Binding-site contacts:
Ligand atom O2A contacts residue GLY202 of chain 1.A at 3.3 Å.
Ligand atom O3G contacts residue CA1 of chain 1.G at 2.5 Å.
Ligand atom O3G contacts residue HIS203 of chain 1.A at 3.8 Å.
Ligand atom O1A contacts residue HIS203 of chain 1.A at 2.9 Å (h-bond).
Ligand atom O1G contacts residue HIS203 of chain 1.A at 3.6 Å.
Ligand atom O1B contacts residue GLY194 of chain 1.A at 3.8 Å.
Ligand atom O1A contacts residue CA1 of chain 1.H at 2.4 Å.
Ligand atom O1A contacts residue GLY202 of chain 1.A at 4.0 Å.
Ligand atom PA contacts residue HIS203 of chain 1.A at 3.5 Å.
Ligand atom PG contacts residue CA1 of chain 1.G at 3.5 Å.
Ligand atom PB contacts residue GLY194 of chain 1.A at 3.7 Å.
Ligand atom PA contacts residue GLY202 of chain 1.A at 4.1 Å.
Ligand atom PB contacts residue ARG197 of chain 1.A at 4.1 Å.
Ligand atom O3G contacts residue CA1 of chain 1.H at 2.3 Å.
Ligand atom O3A contacts residue LYS199 of chain 1.A at 4.1 Å.
Ligand atom O1G contacts residue CA1 of chain 1.G at 3.9 Å.
Ligand atom C4' contacts residue LYS199 of chain 1.A at 3.8 Å.
Ligand atom PB contacts residue CA1 of chain 1.H at 3.4 Å.
Ligand atom C5' contacts residue EDO1 of chain 1.L at 3.1 Å.
Ligand atom O2B contacts residue ASP206 of chain 1.A at 3.5 Å (salt-bridge).
Ligand atom O2A contacts residue GLN201 of chain 1.A at 3.9 Å.
Ligand atom O5' contacts residue HIS203 of chain 1.A at 2.9 Å (h-bond).
Ligand atom O2B contacts residue GLY194 of chain 1.A at 2.8 Å (h-bond).
Ligand atom O3A contacts residue CA1 of chain 1.H at 3.8 Å.
Ligand atom O2B contacts residue CA1 of chain 1.H at 2.2 Å.
Ligand atom PA contacts residue CA1 of chain 1.H at 3.6 Å.
Ligand atom O3B contacts residue CA1 of chain 1.H at 3.7 Å.
Ligand atom O1A contacts residue ASP204 of chain 1.A at 3.1 Å (salt-bridge).
Ligand atom C5' contacts residue HIS203 of chain 1.A at 3.6 Å.
Ligand atom O5' contacts residue EDO1 of chain 1.L at 3.9 Å.
Ligand atom PG contacts residue HIS203 of chain 1.A at 4.2 Å.
Ligand atom O2A contacts residue HIS203 of chain 1.A at 3.8 Å.
Ligand atom PG contacts residue CA1 of chain 1.H at 3.6 Å.
Ligand atom O3G contacts residue ASP204 of chain 1.A at 3.0 Å (salt-bridge).
Ligand atom O2B contacts residue GLY193 of chain 1.A at 3.8 Å.
Ligand atom O2A contacts residue LYS199 of chain 1.A at 2.7 Å (salt-bridge).
Ligand atom PA contacts residue LYS199 of chain 1.A at 3.9 Å.
Ligand atom O1B contacts residue ARG197 of chain 1.A at 2.8 Å (salt-bridge).
Ligand atom O2G contacts residue CA1 of chain 1.G at 3.8 Å.
Ligand atom O3G contacts residue ASP206 of chain 1.A at 3.4 Å (salt-bridge).

Sequence of chain 1.A:
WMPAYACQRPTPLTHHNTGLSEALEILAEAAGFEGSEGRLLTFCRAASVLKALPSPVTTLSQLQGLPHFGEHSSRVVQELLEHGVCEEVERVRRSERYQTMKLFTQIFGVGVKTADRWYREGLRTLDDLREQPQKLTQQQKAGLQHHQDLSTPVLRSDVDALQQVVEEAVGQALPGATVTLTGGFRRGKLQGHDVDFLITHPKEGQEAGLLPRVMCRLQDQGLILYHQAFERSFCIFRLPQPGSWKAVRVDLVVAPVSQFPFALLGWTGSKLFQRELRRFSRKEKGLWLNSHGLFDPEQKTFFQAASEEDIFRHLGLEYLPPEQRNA

A protein and the small-molecule ligand that binds it are described below.
Small molecule (SMILES): Nc1nc2c([nH]c(=O)n2[C@@H]2O[C@H](CO[P](=O)(O)O[P](=O)(O)OP(=O)(O)O)[C@@H](O)[C@H]2O)c(=O)[nH]1